Sequence of chain 1.B:
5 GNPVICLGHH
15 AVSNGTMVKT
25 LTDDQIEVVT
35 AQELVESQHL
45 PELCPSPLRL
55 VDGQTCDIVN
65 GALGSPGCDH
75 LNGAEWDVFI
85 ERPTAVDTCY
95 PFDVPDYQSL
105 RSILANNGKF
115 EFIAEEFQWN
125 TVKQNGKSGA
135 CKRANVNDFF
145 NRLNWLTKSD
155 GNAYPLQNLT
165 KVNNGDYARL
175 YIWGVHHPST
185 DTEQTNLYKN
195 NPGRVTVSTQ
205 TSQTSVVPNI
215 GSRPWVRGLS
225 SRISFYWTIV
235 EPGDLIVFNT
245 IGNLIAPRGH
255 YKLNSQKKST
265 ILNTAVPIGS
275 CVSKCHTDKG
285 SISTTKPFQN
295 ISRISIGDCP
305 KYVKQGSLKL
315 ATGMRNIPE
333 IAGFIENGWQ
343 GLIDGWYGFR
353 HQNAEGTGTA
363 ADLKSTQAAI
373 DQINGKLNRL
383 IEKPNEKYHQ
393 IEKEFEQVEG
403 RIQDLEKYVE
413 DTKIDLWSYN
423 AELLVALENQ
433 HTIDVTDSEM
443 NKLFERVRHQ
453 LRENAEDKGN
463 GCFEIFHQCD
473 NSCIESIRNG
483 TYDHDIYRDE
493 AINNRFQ

Binding-site contacts:
Ligand atom C2 contacts residue ASN162 of chain 1.B at 2.4 Å.
Ligand atom C6 contacts residue THR164 of chain 1.B at 4.4 Å.
Ligand atom O7 contacts residue ASN162 of chain 1.B at 3.5 Å (h-bond).
Ligand atom O4 contacts residue TRP219 of chain 1.C at 3.0 Å (h-bond).
Ligand atom N2 contacts residue ASN162 of chain 1.B at 2.8 Å (h-bond).
Ligand atom C4 contacts residue TRP219 of chain 1.C at 4.4 Å (hydrophobic).
Ligand atom C4 contacts residue ASN162 of chain 1.B at 4.2 Å.
Ligand atom C1 contacts residue ASN162 of chain 1.B at 1.4 Å.
Ligand atom C7 contacts residue LEU160 of chain 1.B at 4.5 Å (hydrophobic).
Ligand atom C5 contacts residue ASN162 of chain 1.B at 3.7 Å.
Ligand atom C8 contacts residue LEU160 of chain 1.B at 3.8 Å (hydrophobic).
Ligand atom C7 contacts residue ASN162 of chain 1.B at 3.3 Å.
Ligand atom O5 contacts residue ASN162 of chain 1.B at 2.4 Å (h-bond).
Ligand atom C3 contacts residue ASN162 of chain 1.B at 3.8 Å.
Ligand atom C8 contacts residue ASN162 of chain 1.B at 4.4 Å.

Sequence of chain 1.C:
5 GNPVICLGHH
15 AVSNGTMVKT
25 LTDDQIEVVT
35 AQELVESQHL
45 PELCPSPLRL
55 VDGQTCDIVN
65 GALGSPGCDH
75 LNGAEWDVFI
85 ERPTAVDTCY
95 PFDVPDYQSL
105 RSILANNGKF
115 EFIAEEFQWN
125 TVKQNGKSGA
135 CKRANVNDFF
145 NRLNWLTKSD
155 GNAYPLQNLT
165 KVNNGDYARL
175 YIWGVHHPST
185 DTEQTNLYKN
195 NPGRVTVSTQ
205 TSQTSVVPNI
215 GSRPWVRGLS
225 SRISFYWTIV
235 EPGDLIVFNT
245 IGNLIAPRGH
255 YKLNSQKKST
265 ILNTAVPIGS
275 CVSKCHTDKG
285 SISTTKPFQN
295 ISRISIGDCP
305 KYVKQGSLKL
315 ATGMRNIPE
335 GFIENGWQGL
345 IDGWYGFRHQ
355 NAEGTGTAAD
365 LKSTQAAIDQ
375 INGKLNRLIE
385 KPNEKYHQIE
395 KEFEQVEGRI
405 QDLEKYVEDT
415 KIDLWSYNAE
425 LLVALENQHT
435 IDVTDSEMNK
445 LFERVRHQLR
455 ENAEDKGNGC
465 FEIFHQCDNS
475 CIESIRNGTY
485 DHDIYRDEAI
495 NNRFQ

The protein below binds the small molecule below.
Small molecule (SMILES): CC(=O)N[C@@H]1[C@@H](O)[C@H](O)[C@@H](CO)O[C@H]1O